Sequence of chain 2.A:
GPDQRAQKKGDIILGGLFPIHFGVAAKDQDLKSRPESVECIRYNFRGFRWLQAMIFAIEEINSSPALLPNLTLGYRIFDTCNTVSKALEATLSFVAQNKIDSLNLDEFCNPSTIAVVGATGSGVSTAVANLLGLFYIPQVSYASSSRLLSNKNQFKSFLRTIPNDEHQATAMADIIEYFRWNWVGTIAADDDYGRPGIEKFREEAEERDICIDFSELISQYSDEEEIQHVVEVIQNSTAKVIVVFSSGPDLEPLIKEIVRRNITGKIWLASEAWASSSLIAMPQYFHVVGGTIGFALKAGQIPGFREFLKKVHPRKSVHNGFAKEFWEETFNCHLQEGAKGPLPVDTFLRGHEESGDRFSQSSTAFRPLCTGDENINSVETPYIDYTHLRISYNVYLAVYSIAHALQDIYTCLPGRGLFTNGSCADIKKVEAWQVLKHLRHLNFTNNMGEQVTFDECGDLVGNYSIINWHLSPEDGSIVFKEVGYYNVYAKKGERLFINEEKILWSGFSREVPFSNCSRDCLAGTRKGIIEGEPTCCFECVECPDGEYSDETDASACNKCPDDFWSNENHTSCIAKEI

Binding-site contacts:
Ligand atom C7 contacts residue ASN287 of chain 2.A at 4.0 Å.
Ligand atom C3 contacts residue ASN287 of chain 2.A at 3.8 Å.
Ligand atom N2 contacts residue ASN287 of chain 2.A at 3.1 Å (h-bond).
Ligand atom C4 contacts residue ASN287 of chain 2.A at 4.0 Å.
Ligand atom C7 contacts residue HIS312 of chain 2.A at 3.7 Å.
Ligand atom O7 contacts residue HIS312 of chain 2.A at 3.5 Å (h-bond).
Ligand atom O7 contacts residue ASN287 of chain 2.A at 4.1 Å.
Ligand atom C2 contacts residue ASN287 of chain 2.A at 2.4 Å.
Ligand atom O5 contacts residue ASN287 of chain 2.A at 2.3 Å (h-bond).
Ligand atom C1 contacts residue ASN287 of chain 2.A at 1.4 Å.
Ligand atom C5 contacts residue ASN287 of chain 2.A at 3.6 Å.
Ligand atom C8 contacts residue HIS312 of chain 2.A at 3.3 Å.

A small-molecule ligand and the protein it binds are described below.
Small molecule (SMILES): CC(=O)N[C@@H]1[C@@H](O)[C@H](O)[C@@H](CO)O[C@H]1O